Sequence of chain 1.A:
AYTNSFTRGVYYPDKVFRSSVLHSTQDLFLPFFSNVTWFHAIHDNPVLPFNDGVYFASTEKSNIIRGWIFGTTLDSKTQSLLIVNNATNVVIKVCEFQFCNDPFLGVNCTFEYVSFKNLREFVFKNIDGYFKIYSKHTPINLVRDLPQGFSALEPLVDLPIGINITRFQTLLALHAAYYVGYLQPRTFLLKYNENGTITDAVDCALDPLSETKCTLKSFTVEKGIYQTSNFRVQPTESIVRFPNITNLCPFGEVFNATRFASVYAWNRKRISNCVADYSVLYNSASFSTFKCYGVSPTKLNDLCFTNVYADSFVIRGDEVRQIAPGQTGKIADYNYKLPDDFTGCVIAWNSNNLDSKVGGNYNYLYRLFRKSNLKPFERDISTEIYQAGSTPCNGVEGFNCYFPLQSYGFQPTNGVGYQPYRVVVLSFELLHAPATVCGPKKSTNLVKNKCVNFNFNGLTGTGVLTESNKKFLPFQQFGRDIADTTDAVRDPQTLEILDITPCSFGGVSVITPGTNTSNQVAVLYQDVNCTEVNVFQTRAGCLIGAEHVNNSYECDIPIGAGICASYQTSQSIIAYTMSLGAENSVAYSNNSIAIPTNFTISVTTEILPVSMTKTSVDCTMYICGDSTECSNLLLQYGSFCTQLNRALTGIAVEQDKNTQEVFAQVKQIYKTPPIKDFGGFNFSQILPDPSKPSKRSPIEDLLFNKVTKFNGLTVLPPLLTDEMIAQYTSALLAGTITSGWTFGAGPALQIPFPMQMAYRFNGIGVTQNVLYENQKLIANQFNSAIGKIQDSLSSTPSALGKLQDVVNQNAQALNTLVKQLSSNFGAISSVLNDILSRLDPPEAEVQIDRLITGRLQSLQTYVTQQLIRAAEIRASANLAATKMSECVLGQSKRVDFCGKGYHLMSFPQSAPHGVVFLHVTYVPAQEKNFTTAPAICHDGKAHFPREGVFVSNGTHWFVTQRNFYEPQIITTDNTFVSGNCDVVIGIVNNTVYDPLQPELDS

Binding-site contacts:
Ligand atom C8 contacts residue ASN1098 of chain 1.A at 3.6 Å.
Ligand atom C5 contacts residue PHE1103 of chain 1.A at 4.3 Å (hydrophobic).
Ligand atom O3 contacts residue ASN1098 of chain 1.A at 3.6 Å.
Ligand atom C7 contacts residue ASN1098 of chain 1.A at 3.9 Å.
Ligand atom C5 contacts residue HIS1101 of chain 1.A at 3.4 Å.
Ligand atom C5 contacts residue THR1100 of chain 1.A at 3.7 Å.
Ligand atom O6 contacts residue HIS1101 of chain 1.A at 3.1 Å (h-bond).
Ligand atom O4 contacts residue HIS1101 of chain 1.A at 4.5 Å.
Ligand atom O5 contacts residue THR1100 of chain 1.A at 3.9 Å.
Ligand atom C5 contacts residue ASN1098 of chain 1.A at 3.8 Å.
Ligand atom O5 contacts residue PHE1103 of chain 1.A at 3.8 Å.
Ligand atom C3 contacts residue ASN1098 of chain 1.A at 3.6 Å.
Ligand atom C4 contacts residue ASN1098 of chain 1.A at 4.3 Å.
Ligand atom O5 contacts residue ASN1098 of chain 1.A at 2.5 Å (h-bond).
Ligand atom C1 contacts residue ASN1098 of chain 1.A at 1.4 Å.
Ligand atom C1 contacts residue THR1100 of chain 1.A at 3.7 Å.
Ligand atom C2 contacts residue ASN1098 of chain 1.A at 2.5 Å.
Ligand atom N2 contacts residue THR1100 of chain 1.A at 4.2 Å.
Ligand atom C6 contacts residue HIS1101 of chain 1.A at 3.4 Å.
Ligand atom O5 contacts residue HIS1101 of chain 1.A at 4.2 Å.
Ligand atom N2 contacts residue ASN1098 of chain 1.A at 3.4 Å (h-bond).
Ligand atom C6 contacts residue PHE1103 of chain 1.A at 3.4 Å (hydrophobic).

A protein and the small-molecule ligand that binds it are described below.
Small molecule (SMILES): CC(=O)N[C@@H]1[C@@H](O)[C@H](O)[C@@H](CO)O[C@H]1O